Sequence of chain 3.A:
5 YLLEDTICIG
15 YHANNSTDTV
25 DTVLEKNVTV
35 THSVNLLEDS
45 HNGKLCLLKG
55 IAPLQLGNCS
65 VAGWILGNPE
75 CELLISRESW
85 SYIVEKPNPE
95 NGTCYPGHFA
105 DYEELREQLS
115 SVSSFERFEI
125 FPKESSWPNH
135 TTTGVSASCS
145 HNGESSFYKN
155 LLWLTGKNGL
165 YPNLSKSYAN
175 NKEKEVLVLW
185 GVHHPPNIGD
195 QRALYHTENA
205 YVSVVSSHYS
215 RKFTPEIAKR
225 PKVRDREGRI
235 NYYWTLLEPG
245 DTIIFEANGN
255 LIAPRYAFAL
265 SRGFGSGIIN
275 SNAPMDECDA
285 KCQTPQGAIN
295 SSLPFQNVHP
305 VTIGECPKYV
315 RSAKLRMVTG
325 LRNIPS

A small-molecule ligand and the protein it binds are described below.
Small molecule (SMILES): CC(=O)N[C@@H]1[C@@H](O)[C@H](O)[C@@H](CO)O[C@H]1O

Binding-site contacts:
Ligand atom O5 contacts residue ASN31 of chain 3.A at 2.3 Å (h-bond).
Ligand atom C3 contacts residue ASN31 of chain 3.A at 3.8 Å.
Ligand atom C1 contacts residue ASN31 of chain 3.A at 1.4 Å.
Ligand atom C7 contacts residue ASN31 of chain 3.A at 3.4 Å.
Ligand atom C4 contacts residue ASN31 of chain 3.A at 4.2 Å.
Ligand atom C5 contacts residue ASN31 of chain 3.A at 3.6 Å.
Ligand atom O7 contacts residue ASN31 of chain 3.A at 3.5 Å (h-bond).
Ligand atom N2 contacts residue ASN31 of chain 3.A at 2.9 Å (h-bond).
Ligand atom O6 contacts residue THR33 of chain 3.A at 4.1 Å.
Ligand atom C2 contacts residue ASN31 of chain 3.A at 2.5 Å.